Binding-site contacts:
Ligand atom O02 contacts residue PHE157 of chain 7.A at 2.8 Å.
Ligand atom CAH contacts residue VAL92 of chain 7.A at 3.2 Å (hydrophobic).
Ligand atom CBD contacts residue VAL92 of chain 7.A at 4.0 Å (hydrophobic).
Ligand atom CBF contacts residue LEU19 of chain 7.A at 3.6 Å (hydrophobic).
Ligand atom CAH contacts residue ALA40 of chain 7.A at 4.2 Å (hydrophobic).
Ligand atom NAU contacts residue VAL27 of chain 7.A at 3.6 Å.
Ligand atom CAL contacts residue LEU19 of chain 7.A at 3.4 Å (hydrophobic).
Ligand atom CAA contacts residue LEU19 of chain 7.A at 3.9 Å (hydrophobic).
Ligand atom OAV contacts residue LEU19 of chain 7.A at 2.9 Å (h-bond).
Ligand atom CAN contacts residue LEU19 of chain 7.A at 4.1 Å (hydrophobic).
Ligand atom CBC contacts residue LEU19 of chain 7.A at 3.5 Å (hydrophobic).
Ligand atom CBB contacts residue VAL27 of chain 7.A at 3.7 Å (hydrophobic).
Ligand atom CBA contacts residue PHE89 of chain 7.A at 4.2 Å (hydrophobic).
Ligand atom OAW contacts residue THR93 of chain 7.A at 4.2 Å.
Ligand atom CAL contacts residue GLY20 of chain 7.A at 4.2 Å.
Ligand atom CAG contacts residue PHE89 of chain 7.A at 3.0 Å (hydrophobic).
Ligand atom CBE contacts residue LEU19 of chain 7.A at 3.9 Å (hydrophobic).
Ligand atom CL1 contacts residue PHE157 of chain 7.A at 2.7 Å.
Ligand atom CAH contacts residue LEU19 of chain 7.A at 3.7 Å (hydrophobic).
Ligand atom CAK contacts residue LEU19 of chain 7.A at 3.7 Å (hydrophobic).
Ligand atom CBF contacts residue VAL92 of chain 7.A at 3.2 Å (hydrophobic).
Ligand atom CBA contacts residue LEU19 of chain 7.A at 4.1 Å (hydrophobic).
Ligand atom CAJ contacts residue VAL27 of chain 7.A at 3.7 Å (hydrophobic).
Ligand atom C01 contacts residue PHE157 of chain 7.A at 3.3 Å (hydrophobic).
Ligand atom CBE contacts residue VAL27 of chain 7.A at 4.1 Å (hydrophobic).
Ligand atom CAK contacts residue THR93 of chain 7.A at 4.0 Å.
Ligand atom NAD contacts residue VAL27 of chain 7.A at 4.1 Å.
Ligand atom CAX contacts residue PHE157 of chain 7.A at 3.5 Å (hydrophobic).
Ligand atom CAK contacts residue VAL92 of chain 7.A at 2.7 Å (hydrophobic).
Ligand atom CAG contacts residue VAL27 of chain 7.A at 3.9 Å (hydrophobic).
Ligand atom C01 contacts residue GLU60 of chain 7.A at 4.2 Å.
Ligand atom C01 contacts residue MET42 of chain 7.A at 3.6 Å (hydrophobic).
Ligand atom CBD contacts residue LEU19 of chain 7.A at 3.9 Å (hydrophobic).
Ligand atom NAT contacts residue LEU19 of chain 7.A at 3.5 Å.
Ligand atom CAI contacts residue PHE157 of chain 7.A at 4.1 Å (hydrophobic).
Ligand atom CBA contacts residue VAL27 of chain 7.A at 4.0 Å (hydrophobic).
Ligand atom CAY contacts residue PHE157 of chain 7.A at 3.1 Å (hydrophobic).
Ligand atom CBG contacts residue LEU19 of chain 7.A at 3.4 Å (hydrophobic).
Ligand atom NAD contacts residue PHE89 of chain 7.A at 2.4 Å.
Ligand atom NAT contacts residue VAL92 of chain 7.A at 2.8 Å (h-bond).

Sequence of chain 7.A:
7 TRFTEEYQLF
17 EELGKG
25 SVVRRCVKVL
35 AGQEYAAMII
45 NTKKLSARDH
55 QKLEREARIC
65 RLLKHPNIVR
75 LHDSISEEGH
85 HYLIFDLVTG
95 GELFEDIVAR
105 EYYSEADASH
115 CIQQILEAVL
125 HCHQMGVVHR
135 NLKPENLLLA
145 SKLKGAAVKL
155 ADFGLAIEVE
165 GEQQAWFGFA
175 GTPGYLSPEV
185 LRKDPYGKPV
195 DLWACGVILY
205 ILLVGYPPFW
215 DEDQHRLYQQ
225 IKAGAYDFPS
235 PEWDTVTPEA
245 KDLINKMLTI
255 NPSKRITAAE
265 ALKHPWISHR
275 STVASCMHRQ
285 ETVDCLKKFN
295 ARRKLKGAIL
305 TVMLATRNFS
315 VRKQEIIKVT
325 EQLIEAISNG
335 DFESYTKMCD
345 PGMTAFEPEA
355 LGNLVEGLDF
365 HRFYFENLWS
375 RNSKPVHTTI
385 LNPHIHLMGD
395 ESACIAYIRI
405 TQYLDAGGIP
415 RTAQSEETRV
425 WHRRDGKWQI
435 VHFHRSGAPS

The small molecule below binds the protein below.
Small molecule (SMILES): COc1cc(Nc2c(C#N)cnc3cc(OCCCN4CCN(C)CC4)c(OC)cc23)c(Cl)cc1Cl